This protein binds this small molecule.
Small molecule (SMILES): COC(=O)C=CC(=O)O

Sequence of chain 1.D:
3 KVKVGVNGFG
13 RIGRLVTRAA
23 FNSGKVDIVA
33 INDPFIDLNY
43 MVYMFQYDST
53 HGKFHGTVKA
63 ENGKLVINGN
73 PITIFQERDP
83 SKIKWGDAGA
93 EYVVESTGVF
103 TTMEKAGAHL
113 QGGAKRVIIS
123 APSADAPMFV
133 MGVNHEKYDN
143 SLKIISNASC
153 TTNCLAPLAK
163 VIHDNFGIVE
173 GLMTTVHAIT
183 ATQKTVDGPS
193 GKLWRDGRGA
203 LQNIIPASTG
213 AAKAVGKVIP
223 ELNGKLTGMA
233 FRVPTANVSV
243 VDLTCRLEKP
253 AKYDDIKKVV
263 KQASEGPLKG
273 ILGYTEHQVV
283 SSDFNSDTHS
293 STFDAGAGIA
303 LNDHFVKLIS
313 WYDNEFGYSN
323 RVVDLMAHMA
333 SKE

Binding-site contacts:
Ligand atom C4 contacts residue ASN316 of chain 1.D at 3.9 Å.
Ligand atom C contacts residue ARG13 of chain 1.D at 4.2 Å.
Ligand atom O3 contacts residue SER151 of chain 1.D at 4.5 Å.
Ligand atom C1 contacts residue THR182 of chain 1.D at 4.3 Å.
Ligand atom C4 contacts residue CYS152 of chain 1.D at 2.9 Å (hydrophobic).
Ligand atom C1 contacts residue CYS152 of chain 1.D at 4.2 Å (hydrophobic).
Ligand atom O3 contacts residue ASN316 of chain 1.D at 3.8 Å.
Ligand atom C contacts residue ILE14 of chain 1.D at 3.9 Å (hydrophobic).
Ligand atom C2 contacts residue THR182 of chain 1.D at 4.2 Å.
Ligand atom O2 contacts residue ILE14 of chain 1.D at 4.2 Å.
Ligand atom C2 contacts residue ASN316 of chain 1.D at 3.5 Å.
Ligand atom O3 contacts residue CYS152 of chain 1.D at 3.2 Å.
Ligand atom C1 contacts residue ASN316 of chain 1.D at 3.2 Å.
Ligand atom C2 contacts residue CYS152 of chain 1.D at 3.0 Å (hydrophobic).
Ligand atom C1 contacts residue GLU317 of chain 1.D at 4.5 Å.
Ligand atom O contacts residue ILE14 of chain 1.D at 4.3 Å.
Ligand atom C2 contacts residue HIS179 of chain 1.D at 3.6 Å.
Ligand atom O1 contacts residue THR182 of chain 1.D at 4.1 Å.
Ligand atom O1 contacts residue ASN316 of chain 1.D at 2.4 Å (h-bond).
Ligand atom O contacts residue ASN316 of chain 1.D at 3.9 Å.
Ligand atom O2 contacts residue CYS152 of chain 1.D at 4.1 Å.
Ligand atom O3 contacts residue TYR320 of chain 1.D at 3.6 Å.
Ligand atom C3 contacts residue CYS152 of chain 1.D at 1.7 Å (hydrophobic).
Ligand atom C3 contacts residue ASN316 of chain 1.D at 3.6 Å.
Ligand atom C3 contacts residue HIS179 of chain 1.D at 4.1 Å.
Ligand atom O1 contacts residue GLU317 of chain 1.D at 3.8 Å.